Binding-site contacts:
Ligand atom O60 contacts residue THR1 of chain 1.V at 2.9 Å (h-bond).
Ligand atom C27 contacts residue THR21 of chain 1.V at 3.5 Å.
Ligand atom C39 contacts residue GLY47 of chain 1.V at 3.6 Å.
Ligand atom C59 contacts residue THR1 of chain 1.V at 2.5 Å.
Ligand atom C59 contacts residue MES1 of chain 1.QA at 3.3 Å.
Ligand atom C47 contacts residue THR1 of chain 1.V at 1.4 Å.
Ligand atom C24 contacts residue ALA49 of chain 1.V at 3.7 Å (hydrophobic).
Ligand atom O1 contacts residue SER5 of chain 1.W at 3.4 Å.
Ligand atom C34 contacts residue GLY47 of chain 1.V at 3.5 Å.
Ligand atom C23 contacts residue THR21 of chain 1.V at 3.5 Å.
Ligand atom O48 contacts residue MES1 of chain 1.QA at 2.8 Å (h-bond).
Ligand atom C27 contacts residue ALA27 of chain 1.V at 3.3 Å (hydrophobic).
Ligand atom C58 contacts residue ARG19 of chain 1.V at 3.2 Å.
Ligand atom C43 contacts residue THR1 of chain 1.V at 2.7 Å.
Ligand atom C43 contacts residue GLY47 of chain 1.V at 3.4 Å.
Ligand atom C46 contacts residue SER20 of chain 1.V at 3.5 Å.
Ligand atom O9 contacts residue ASP125 of chain 1.W at 3.6 Å.
Ligand atom N41 contacts residue GLY47 of chain 1.V at 2.9 Å (h-bond).
Ligand atom O60 contacts residue GLY168 of chain 1.V at 3.4 Å (h-bond).
Ligand atom C44 contacts residue THR1 of chain 1.V at 3.5 Å.
Ligand atom O29 contacts residue ALA49 of chain 1.V at 3.0 Å (h-bond).
Ligand atom C58 contacts residue GLY168 of chain 1.V at 3.0 Å.
Ligand atom C46 contacts residue ALA49 of chain 1.V at 3.6 Å (hydrophobic).
Ligand atom C58 contacts residue THR1 of chain 1.V at 2.5 Å.
Ligand atom O48 contacts residue THR1 of chain 1.V at 2.4 Å (h-bond).
Ligand atom O40 contacts residue THR21 of chain 1.V at 3.1 Å (h-bond).
Ligand atom C19 contacts residue THR48 of chain 1.V at 3.6 Å.
Ligand atom N30 contacts residue THR21 of chain 1.V at 3.0 Å (h-bond).
Ligand atom O60 contacts residue THR21 of chain 1.V at 3.5 Å (h-bond).
Ligand atom C58 contacts residue LYS33 of chain 1.V at 3.5 Å.
Ligand atom C51 contacts residue THR1 of chain 1.V at 1.5 Å.
Ligand atom C7 contacts residue GLN22 of chain 1.V at 3.5 Å.
Ligand atom O40 contacts residue SER20 of chain 1.V at 3.4 Å (h-bond).
Ligand atom C42 contacts residue THR1 of chain 1.V at 2.4 Å.
Ligand atom N22 contacts residue ASP125 of chain 1.W at 3.3 Å (salt-bridge).
Ligand atom O21 contacts residue GLN22 of chain 1.V at 3.6 Å.
Ligand atom C31 contacts residue GLY47 of chain 1.V at 3.4 Å.
Ligand atom O48 contacts residue GLY47 of chain 1.V at 3.0 Å (h-bond).
Ligand atom C45 contacts residue THR52 of chain 1.V at 3.6 Å.
Ligand atom C51 contacts residue MES1 of chain 1.QA at 3.6 Å.

Sequence of chain 1.L:
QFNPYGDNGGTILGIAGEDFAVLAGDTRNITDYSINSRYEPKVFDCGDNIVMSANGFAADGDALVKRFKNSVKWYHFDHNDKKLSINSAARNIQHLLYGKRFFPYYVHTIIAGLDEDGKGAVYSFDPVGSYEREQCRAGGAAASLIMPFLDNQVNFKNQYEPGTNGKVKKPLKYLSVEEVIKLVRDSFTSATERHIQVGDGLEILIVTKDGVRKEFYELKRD

Sequence of chain 1.W:
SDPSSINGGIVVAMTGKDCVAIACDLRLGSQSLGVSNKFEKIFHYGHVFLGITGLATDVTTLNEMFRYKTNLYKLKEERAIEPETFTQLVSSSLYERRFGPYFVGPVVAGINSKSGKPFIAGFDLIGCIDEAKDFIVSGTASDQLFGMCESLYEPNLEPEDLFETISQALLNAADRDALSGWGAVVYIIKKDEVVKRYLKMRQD

A protein and the small-molecule ligand that binds it are described below.
Small molecule (SMILES): CC(C)C[C@H](NC(=O)[C@H](CCc1ccccc1)NC(=O)CN1CCOCC1)C(=O)N[C@@H](Cc1ccccc1)C(=O)N[C@@H](CC(C)C)[C@@H](O)[C@H](C)CO

Sequence of chain 1.V:
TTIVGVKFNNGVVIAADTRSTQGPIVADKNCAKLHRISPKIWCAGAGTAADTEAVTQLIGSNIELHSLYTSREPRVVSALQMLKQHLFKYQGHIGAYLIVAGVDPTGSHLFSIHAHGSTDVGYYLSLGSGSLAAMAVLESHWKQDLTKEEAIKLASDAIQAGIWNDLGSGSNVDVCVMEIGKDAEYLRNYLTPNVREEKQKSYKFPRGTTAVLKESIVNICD